Binding-site contacts:
Ligand atom N contacts residue PRO1 of chain 1.P at 3.7 Å.
Ligand atom O contacts residue HIS365 of chain 1.B at 3.3 Å (h-bond).
Ligand atom CG contacts residue HIS372 of chain 1.B at 3.7 Å.
Ligand atom N contacts residue OH1 of chain 1.N at 2.7 Å (h-bond).
Ligand atom CD2 contacts residue VAL371 of chain 1.B at 3.9 Å (hydrophobic).
Ligand atom C contacts residue MG1 of chain 1.M at 3.7 Å.
Ligand atom CA contacts residue MG1 of chain 1.M at 3.1 Å.
Ligand atom O contacts residue MG1 of chain 1.L at 2.6 Å.
Ligand atom C contacts residue MG1 of chain 1.L at 3.2 Å.
Ligand atom C contacts residue PRO1 of chain 1.P at 1.4 Å (hydrophobic).
Ligand atom C contacts residue HIS250 of chain 1.B at 4.0 Å.
Ligand atom C contacts residue OH1 of chain 1.N at 2.5 Å.
Ligand atom CA contacts residue ASP271 of chain 1.B at 3.2 Å.
Ligand atom N contacts residue TYR236 of chain 1.B at 3.6 Å.
Ligand atom CG contacts residue PRO1 of chain 1.P at 4.0 Å (hydrophobic).
Ligand atom CD2 contacts residue HIS372 of chain 1.B at 3.5 Å.
Ligand atom CA contacts residue OH1 of chain 1.N at 2.6 Å.
Ligand atom CA contacts residue PRO1 of chain 1.P at 2.5 Å (hydrophobic).
Ligand atom O contacts residue PRO1 of chain 1.P at 2.3 Å (h-bond).
Ligand atom CD1 contacts residue HIS250 of chain 1.B at 3.5 Å.
Ligand atom CD2 contacts residue TYR236 of chain 1.B at 3.7 Å (hydrophobic).
Ligand atom O contacts residue GLU407 of chain 1.B at 3.9 Å.
Ligand atom CA contacts residue ILE239 of chain 1.B at 4.0 Å (hydrophobic).
Ligand atom N contacts residue ASP282 of chain 1.B at 3.0 Å (salt-bridge).
Ligand atom O contacts residue MG1 of chain 1.M at 4.1 Å.
Ligand atom C contacts residue GLU407 of chain 1.B at 4.0 Å.
Ligand atom C contacts residue HIS372 of chain 1.B at 3.7 Å.
Ligand atom N contacts residue MG1 of chain 1.M at 2.4 Å.
Ligand atom C contacts residue ASP271 of chain 1.B at 4.1 Å.
Ligand atom O contacts residue ASP282 of chain 1.B at 3.7 Å.
Ligand atom CG contacts residue HIS250 of chain 1.B at 3.5 Å.
Ligand atom CB contacts residue OH1 of chain 1.N at 4.2 Å.
Ligand atom O contacts residue HIS372 of chain 1.B at 2.7 Å (h-bond).
Ligand atom CB contacts residue HIS250 of chain 1.B at 3.5 Å.
Ligand atom CA contacts residue MG1 of chain 1.L at 3.9 Å.
Ligand atom CB contacts residue PRO1 of chain 1.P at 3.3 Å (hydrophobic).
Ligand atom CB contacts residue ILE239 of chain 1.B at 3.5 Å (hydrophobic).
Ligand atom O contacts residue OH1 of chain 1.N at 3.0 Å (h-bond).
Ligand atom N contacts residue ASP271 of chain 1.B at 3.4 Å (salt-bridge).
Ligand atom N contacts residue MG1 of chain 1.L at 3.5 Å.

A small-molecule ligand and the protein it binds are described below.
Small molecule (SMILES): CC(C)C[C@H](N)C(=O)O

Sequence of chain 1.B:
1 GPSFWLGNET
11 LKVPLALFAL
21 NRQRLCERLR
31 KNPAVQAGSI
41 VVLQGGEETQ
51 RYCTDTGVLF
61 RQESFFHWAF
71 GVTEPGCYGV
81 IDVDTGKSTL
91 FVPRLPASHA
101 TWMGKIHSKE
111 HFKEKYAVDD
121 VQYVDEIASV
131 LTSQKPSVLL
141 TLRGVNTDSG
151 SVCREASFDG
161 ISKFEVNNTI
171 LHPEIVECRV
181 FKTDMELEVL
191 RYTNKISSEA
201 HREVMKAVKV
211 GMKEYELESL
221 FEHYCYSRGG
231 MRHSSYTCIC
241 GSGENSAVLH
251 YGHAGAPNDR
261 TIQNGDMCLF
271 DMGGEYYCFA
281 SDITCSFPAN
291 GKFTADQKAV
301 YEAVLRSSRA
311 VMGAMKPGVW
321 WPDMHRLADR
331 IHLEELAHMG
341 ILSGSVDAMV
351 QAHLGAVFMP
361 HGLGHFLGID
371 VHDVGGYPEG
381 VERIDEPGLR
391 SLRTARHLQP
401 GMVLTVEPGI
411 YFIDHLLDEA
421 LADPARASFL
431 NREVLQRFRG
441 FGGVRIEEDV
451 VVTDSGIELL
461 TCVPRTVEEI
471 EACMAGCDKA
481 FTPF